Sequence of chain 1.C:
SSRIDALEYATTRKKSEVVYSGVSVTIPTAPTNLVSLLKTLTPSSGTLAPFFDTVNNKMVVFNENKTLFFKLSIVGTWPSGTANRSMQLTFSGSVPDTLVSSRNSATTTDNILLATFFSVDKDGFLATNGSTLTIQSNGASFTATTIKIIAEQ

A small-molecule ligand and the protein it binds are described below.
Small molecule (SMILES): N[C@@H](CCC(=O)O)C(=O)O

Sequence of chain 1.A:
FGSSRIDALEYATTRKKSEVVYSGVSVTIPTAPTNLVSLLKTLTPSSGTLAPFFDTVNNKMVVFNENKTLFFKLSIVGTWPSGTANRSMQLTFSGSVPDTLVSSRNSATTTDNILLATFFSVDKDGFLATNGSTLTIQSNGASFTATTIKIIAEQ

Binding-site contacts:
Ligand atom OXT contacts residue GLY132 of chain 1.C at 4.3 Å.
Ligand atom C contacts residue ASP129 of chain 1.C at 4.2 Å.
Ligand atom OE1 contacts residue SER127 of chain 1.C at 2.8 Å (h-bond).
Ligand atom OE2 contacts residue PHE126 of chain 1.C at 3.9 Å.
Ligand atom CG contacts residue GLU25 of chain 1.A at 3.4 Å.
Ligand atom O contacts residue LEU134 of chain 1.C at 4.1 Å.
Ligand atom OE1 contacts residue PHE126 of chain 1.C at 3.3 Å.
Ligand atom CD contacts residue PHE126 of chain 1.C at 4.2 Å (hydrophobic).
Ligand atom CB contacts residue LEU134 of chain 1.C at 3.9 Å (hydrophobic).
Ligand atom CD contacts residue ILE158 of chain 1.A at 3.7 Å (hydrophobic).
Ligand atom CD contacts residue SER127 of chain 1.C at 3.7 Å.
Ligand atom N contacts residue ASP129 of chain 1.C at 2.9 Å (salt-bridge).
Ligand atom CD contacts residue LYS156 of chain 1.A at 3.7 Å.
Ligand atom OXT contacts residue PHE133 of chain 1.C at 3.4 Å (h-bond).
Ligand atom CA contacts residue ASP129 of chain 1.C at 4.1 Å.
Ligand atom O contacts residue ASP129 of chain 1.C at 3.0 Å (salt-bridge).
Ligand atom OE2 contacts residue LYS79 of chain 1.A at 3.0 Å (salt-bridge).
Ligand atom CB contacts residue SER127 of chain 1.C at 3.6 Å.
Ligand atom N contacts residue LYS23 of chain 1.A at 4.0 Å.
Ligand atom OE1 contacts residue PHE125 of chain 1.C at 4.2 Å.
Ligand atom OE2 contacts residue LYS156 of chain 1.A at 2.7 Å (salt-bridge).
Ligand atom C contacts residue SER127 of chain 1.C at 4.2 Å.
Ligand atom CA contacts residue SER127 of chain 1.C at 3.7 Å.
Ligand atom O contacts residue VAL128 of chain 1.C at 3.8 Å.
Ligand atom CA contacts residue GLU25 of chain 1.A at 3.4 Å.
Ligand atom O contacts residue GLY132 of chain 1.C at 4.1 Å.
Ligand atom CG contacts residue ILE158 of chain 1.A at 3.8 Å (hydrophobic).
Ligand atom O contacts residue SER127 of chain 1.C at 3.9 Å.
Ligand atom C contacts residue LEU134 of chain 1.C at 3.9 Å (hydrophobic).
Ligand atom C contacts residue PHE133 of chain 1.C at 4.0 Å (hydrophobic).
Ligand atom CD contacts residue LYS79 of chain 1.A at 3.3 Å.
Ligand atom CG contacts residue SER127 of chain 1.C at 3.9 Å.
Ligand atom OXT contacts residue LEU134 of chain 1.C at 2.9 Å (h-bond).
Ligand atom CB contacts residue GLU25 of chain 1.A at 4.0 Å.
Ligand atom OE1 contacts residue ILE158 of chain 1.A at 3.4 Å.
Ligand atom N contacts residue GLU25 of chain 1.A at 2.7 Å (salt-bridge).
Ligand atom N contacts residue SER127 of chain 1.C at 2.9 Å (h-bond).
Ligand atom OE2 contacts residue ASP105 of chain 1.C at 4.0 Å.
Ligand atom O contacts residue PHE133 of chain 1.C at 4.0 Å.
Ligand atom OE1 contacts residue LYS79 of chain 1.A at 2.9 Å (salt-bridge).